Sequence of chain 1.C:
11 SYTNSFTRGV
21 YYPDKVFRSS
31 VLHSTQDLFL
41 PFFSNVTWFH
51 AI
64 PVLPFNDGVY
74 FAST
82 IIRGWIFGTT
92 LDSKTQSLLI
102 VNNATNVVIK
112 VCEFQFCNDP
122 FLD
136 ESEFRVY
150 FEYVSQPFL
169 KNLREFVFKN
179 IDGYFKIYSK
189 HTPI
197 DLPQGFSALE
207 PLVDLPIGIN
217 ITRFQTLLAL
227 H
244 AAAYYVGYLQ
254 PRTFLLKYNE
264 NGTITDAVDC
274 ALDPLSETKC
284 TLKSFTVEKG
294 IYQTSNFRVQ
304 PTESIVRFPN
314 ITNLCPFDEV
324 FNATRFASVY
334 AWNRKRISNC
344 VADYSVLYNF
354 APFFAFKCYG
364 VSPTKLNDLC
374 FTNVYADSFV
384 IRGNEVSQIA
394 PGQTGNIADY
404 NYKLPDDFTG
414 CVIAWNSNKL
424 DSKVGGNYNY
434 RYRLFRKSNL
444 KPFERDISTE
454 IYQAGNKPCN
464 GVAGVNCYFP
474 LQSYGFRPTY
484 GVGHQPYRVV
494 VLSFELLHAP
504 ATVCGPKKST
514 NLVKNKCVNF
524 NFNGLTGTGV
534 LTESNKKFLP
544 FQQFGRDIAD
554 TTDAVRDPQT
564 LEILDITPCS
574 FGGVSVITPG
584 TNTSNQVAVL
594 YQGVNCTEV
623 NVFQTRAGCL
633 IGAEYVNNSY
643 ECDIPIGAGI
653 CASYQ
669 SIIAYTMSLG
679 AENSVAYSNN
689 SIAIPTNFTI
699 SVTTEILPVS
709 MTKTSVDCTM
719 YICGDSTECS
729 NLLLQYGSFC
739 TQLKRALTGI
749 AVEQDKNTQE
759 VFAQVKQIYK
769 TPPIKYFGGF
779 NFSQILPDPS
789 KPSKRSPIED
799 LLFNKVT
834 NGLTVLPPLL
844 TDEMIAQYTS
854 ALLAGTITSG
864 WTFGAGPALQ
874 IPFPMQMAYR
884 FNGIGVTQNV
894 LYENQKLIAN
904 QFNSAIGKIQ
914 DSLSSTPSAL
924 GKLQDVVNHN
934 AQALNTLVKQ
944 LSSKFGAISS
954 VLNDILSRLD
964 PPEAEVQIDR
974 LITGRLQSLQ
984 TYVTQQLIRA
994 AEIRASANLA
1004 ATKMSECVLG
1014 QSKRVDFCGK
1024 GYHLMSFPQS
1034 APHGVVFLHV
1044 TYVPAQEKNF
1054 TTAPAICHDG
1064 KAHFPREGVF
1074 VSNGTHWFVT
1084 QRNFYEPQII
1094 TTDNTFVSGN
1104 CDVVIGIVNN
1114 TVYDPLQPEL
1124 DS

Binding-site contacts:
Ligand atom C1 contacts residue GLY1077 of chain 1.C at 4.4 Å.
Ligand atom C3 contacts residue ASN1076 of chain 1.C at 3.8 Å.
Ligand atom C5 contacts residue PHE1081 of chain 1.C at 3.7 Å (hydrophobic).
Ligand atom C7 contacts residue ASN1076 of chain 1.C at 3.7 Å.
Ligand atom O4 contacts residue HIS1079 of chain 1.C at 3.6 Å (h-bond).
Ligand atom C5 contacts residue HIS1079 of chain 1.C at 4.4 Å.
Ligand atom O5 contacts residue ASN1076 of chain 1.C at 2.4 Å (h-bond).
Ligand atom C3 contacts residue HIS1079 of chain 1.C at 3.5 Å.
Ligand atom C8 contacts residue GLY1077 of chain 1.C at 3.7 Å.
Ligand atom C7 contacts residue GLY1077 of chain 1.C at 4.4 Å.
Ligand atom N2 contacts residue GLY1077 of chain 1.C at 4.0 Å.
Ligand atom N2 contacts residue ASN1076 of chain 1.C at 2.8 Å (h-bond).
Ligand atom C5 contacts residue ASN1076 of chain 1.C at 3.7 Å.
Ligand atom C7 contacts residue HIS1079 of chain 1.C at 4.0 Å.
Ligand atom O7 contacts residue HIS1079 of chain 1.C at 3.2 Å.
Ligand atom C4 contacts residue HIS1079 of chain 1.C at 4.0 Å.
Ligand atom C6 contacts residue PHE1081 of chain 1.C at 3.6 Å (hydrophobic).
Ligand atom C2 contacts residue ASN1076 of chain 1.C at 2.5 Å.
Ligand atom C1 contacts residue ASN1076 of chain 1.C at 1.4 Å.
Ligand atom O7 contacts residue ASN1076 of chain 1.C at 4.2 Å.
Ligand atom C2 contacts residue HIS1079 of chain 1.C at 4.5 Å.
Ligand atom C4 contacts residue ASN1076 of chain 1.C at 4.3 Å.
Ligand atom O5 contacts residue PHE1081 of chain 1.C at 3.9 Å.
Ligand atom O3 contacts residue HIS1079 of chain 1.C at 4.0 Å.
Ligand atom C1 contacts residue PHE1081 of chain 1.C at 4.4 Å (hydrophobic).

This protein binds this small molecule.
Small molecule (SMILES): CC(=O)N[C@H]1[C@H](O[C@H]2[C@H](O)[C@@H](NC(C)=O)CO[C@@H]2CO)O[C@H](CO)[C@@H](O)[C@@H]1O